Binding-site contacts:
Ligand atom C7 contacts residue ASN159 of chain 3.A at 3.9 Å.
Ligand atom C8 contacts residue ARG216 of chain 2.A at 4.2 Å.
Ligand atom C3 contacts residue ASN159 of chain 3.A at 3.8 Å.
Ligand atom C6 contacts residue THR161 of chain 3.A at 4.1 Å.
Ligand atom O7 contacts residue ASN159 of chain 3.A at 4.2 Å.
Ligand atom C5 contacts residue LEU238 of chain 3.A at 4.4 Å (hydrophobic).
Ligand atom O5 contacts residue ARG216 of chain 2.A at 3.9 Å.
Ligand atom C8 contacts residue SER213 of chain 2.A at 4.1 Å.
Ligand atom C8 contacts residue THR181 of chain 2.A at 4.1 Å.
Ligand atom C8 contacts residue ILE236 of chain 3.A at 4.0 Å (hydrophobic).
Ligand atom O5 contacts residue LEU238 of chain 3.A at 4.2 Å.
Ligand atom O7 contacts residue ARG214 of chain 2.A at 4.0 Å.
Ligand atom O6 contacts residue ARG216 of chain 2.A at 4.1 Å.
Ligand atom O3 contacts residue ARG216 of chain 2.A at 3.6 Å.
Ligand atom C2 contacts residue ARG216 of chain 2.A at 4.0 Å.
Ligand atom C7 contacts residue PRO215 of chain 2.A at 4.2 Å (hydrophobic).
Ligand atom C6 contacts residue ASN219 of chain 2.A at 3.9 Å.
Ligand atom C3 contacts residue SER213 of chain 2.A at 4.1 Å.
Ligand atom C1 contacts residue ASN159 of chain 3.A at 1.4 Å.
Ligand atom C5 contacts residue ASN219 of chain 2.A at 4.0 Å.
Ligand atom O7 contacts residue PRO215 of chain 2.A at 3.5 Å.
Ligand atom O3 contacts residue SER213 of chain 2.A at 4.4 Å.
Ligand atom C1 contacts residue LEU238 of chain 3.A at 4.4 Å (hydrophobic).
Ligand atom C2 contacts residue ASN159 of chain 3.A at 2.5 Å.
Ligand atom O5 contacts residue ASN159 of chain 3.A at 2.3 Å (h-bond).
Ligand atom N2 contacts residue SER213 of chain 2.A at 3.8 Å.
Ligand atom C3 contacts residue ARG216 of chain 2.A at 4.3 Å.
Ligand atom C1 contacts residue ARG216 of chain 2.A at 4.3 Å.
Ligand atom C8 contacts residue PRO215 of chain 2.A at 4.1 Å (hydrophobic).
Ligand atom C4 contacts residue ASN159 of chain 3.A at 4.2 Å.
Ligand atom N2 contacts residue ASN159 of chain 3.A at 3.1 Å (h-bond).
Ligand atom C7 contacts residue ARG216 of chain 2.A at 3.9 Å.
Ligand atom C4 contacts residue ARG216 of chain 2.A at 4.2 Å.
Ligand atom O7 contacts residue ARG216 of chain 2.A at 3.0 Å (salt-bridge).
Ligand atom O4 contacts residue ARG216 of chain 2.A at 4.3 Å.
Ligand atom C7 contacts residue SER213 of chain 2.A at 4.4 Å.
Ligand atom C5 contacts residue ASN159 of chain 3.A at 3.6 Å.

Sequence of chain 3.A:
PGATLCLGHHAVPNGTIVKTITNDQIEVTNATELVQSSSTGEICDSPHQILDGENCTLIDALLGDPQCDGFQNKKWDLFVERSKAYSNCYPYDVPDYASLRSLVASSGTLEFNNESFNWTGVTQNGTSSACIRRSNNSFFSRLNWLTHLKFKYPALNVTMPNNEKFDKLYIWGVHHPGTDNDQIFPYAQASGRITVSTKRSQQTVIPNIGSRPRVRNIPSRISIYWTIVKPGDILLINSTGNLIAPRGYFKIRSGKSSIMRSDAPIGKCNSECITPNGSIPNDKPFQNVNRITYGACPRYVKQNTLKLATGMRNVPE

Sequence of chain 2.A:
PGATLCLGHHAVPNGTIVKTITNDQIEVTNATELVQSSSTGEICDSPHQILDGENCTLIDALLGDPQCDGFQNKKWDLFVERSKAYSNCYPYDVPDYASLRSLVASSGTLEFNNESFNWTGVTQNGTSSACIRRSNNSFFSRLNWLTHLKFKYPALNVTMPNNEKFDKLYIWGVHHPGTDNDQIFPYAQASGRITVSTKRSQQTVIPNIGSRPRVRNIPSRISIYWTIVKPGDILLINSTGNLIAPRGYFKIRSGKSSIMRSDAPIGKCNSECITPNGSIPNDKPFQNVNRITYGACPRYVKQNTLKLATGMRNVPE

This small molecule binds to this protein.
Small molecule (SMILES): CC(=O)N[C@H]1[C@H](O[C@H]2[C@H](O)[C@@H](NC(C)=O)CO[C@@H]2CO)O[C@H](CO)[C@@H](O[C@@H]2O[C@H](CO)[C@@H](O)[C@H](O[C@H]3O[C@H](CO)[C@@H](O)[C@H](O)[C@@H]3O)[C@@H]2O)[C@@H]1O